This protein binds this small molecule.
Small molecule (SMILES): CC(=O)N[C@@H]1[C@@H](O)[C@H](O)[C@@H](CO)O[C@H]1O

Binding-site contacts:
Ligand atom C2 contacts residue ASN114 of chain 1.F at 2.5 Å.
Ligand atom C4 contacts residue ASN114 of chain 1.F at 4.3 Å.
Ligand atom C3 contacts residue ASN114 of chain 1.F at 3.8 Å.
Ligand atom N2 contacts residue ASN114 of chain 1.F at 2.9 Å (h-bond).
Ligand atom C8 contacts residue ASN114 of chain 1.F at 4.5 Å.
Ligand atom C8 contacts residue ASN113 of chain 1.F at 4.2 Å.
Ligand atom O5 contacts residue ASN114 of chain 1.F at 2.4 Å (h-bond).
Ligand atom C1 contacts residue ASN114 of chain 1.F at 1.4 Å.
Ligand atom C8 contacts residue VAL5 of chain 1.M at 2.8 Å (hydrophobic).
Ligand atom C5 contacts residue ASN114 of chain 1.F at 3.7 Å.
Ligand atom O7 contacts residue ASN114 of chain 1.F at 2.9 Å (h-bond).
Ligand atom C7 contacts residue VAL5 of chain 1.M at 4.2 Å (hydrophobic).
Ligand atom C7 contacts residue ASN114 of chain 1.F at 3.4 Å.

Sequence of chain 1.F:
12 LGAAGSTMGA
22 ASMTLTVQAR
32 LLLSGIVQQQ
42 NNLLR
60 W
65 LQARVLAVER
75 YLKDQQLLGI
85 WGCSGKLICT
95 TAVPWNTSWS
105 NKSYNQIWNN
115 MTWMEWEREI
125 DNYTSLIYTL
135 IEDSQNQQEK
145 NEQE

Sequence of chain 1.M:
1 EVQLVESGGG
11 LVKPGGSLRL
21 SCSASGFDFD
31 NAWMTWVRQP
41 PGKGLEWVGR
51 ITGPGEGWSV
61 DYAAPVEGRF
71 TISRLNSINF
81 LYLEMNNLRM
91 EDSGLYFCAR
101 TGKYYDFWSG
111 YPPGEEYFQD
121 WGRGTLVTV